Sequence of chain 1.A:
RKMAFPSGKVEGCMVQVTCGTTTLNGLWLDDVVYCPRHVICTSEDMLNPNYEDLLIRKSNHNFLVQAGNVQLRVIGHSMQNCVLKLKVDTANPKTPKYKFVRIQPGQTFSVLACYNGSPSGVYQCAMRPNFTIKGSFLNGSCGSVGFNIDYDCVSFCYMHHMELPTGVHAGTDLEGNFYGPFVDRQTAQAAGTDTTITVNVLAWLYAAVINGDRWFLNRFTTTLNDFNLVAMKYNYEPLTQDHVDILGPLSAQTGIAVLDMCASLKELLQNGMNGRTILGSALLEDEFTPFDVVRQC

Binding-site contacts:
Ligand atom O20 contacts residue CYS149 of chain 1.A at 2.6 Å (h-bond).
Ligand atom C23 contacts residue Y7M1 of chain 1.C at 0.1 Å.
Ligand atom C29 contacts residue Y7M1 of chain 1.C at 0.0 Å.
Ligand atom C13 contacts residue Y7M1 of chain 1.C at 0.2 Å.
Ligand atom N10 contacts residue Y7M1 of chain 1.C at 0.2 Å (h-bond).
Ligand atom N15 contacts residue Y7M1 of chain 1.C at 0.1 Å (h-bond).
Ligand atom C11 contacts residue Y7M1 of chain 1.C at 0.1 Å.
Ligand atom C31 contacts residue Y7M1 of chain 1.C at 0.1 Å.
Ligand atom C04 contacts residue Y7M1 of chain 1.C at 0.1 Å.
Ligand atom C32 contacts residue Y7M1 of chain 1.C at 0.1 Å.
Ligand atom C28 contacts residue Y7M1 of chain 1.C at 0.0 Å.
Ligand atom O21 contacts residue Y7M1 of chain 1.C at 0.8 Å (h-bond).
Ligand atom C05 contacts residue Y7M1 of chain 1.C at 0.2 Å.
Ligand atom C16 contacts residue Y7M1 of chain 1.C at 0.1 Å.
Ligand atom N03 contacts residue Y7M1 of chain 1.C at 0.1 Å (h-bond).
Ligand atom C08 contacts residue Y7M1 of chain 1.C at 0.2 Å.
Ligand atom C26 contacts residue Y7M1 of chain 1.C at 0.1 Å.
Ligand atom C14 contacts residue Y7M1 of chain 1.C at 0.2 Å.
Ligand atom C25 contacts residue Y7M1 of chain 1.C at 0.0 Å.
Ligand atom C12 contacts residue Y7M1 of chain 1.C at 0.3 Å.
Ligand atom O22 contacts residue Y7M1 of chain 1.C at 0.8 Å (h-bond).
Ligand atom O01 contacts residue GLU170 of chain 1.A at 2.9 Å (salt-bridge).
Ligand atom C30 contacts residue Y7M1 of chain 1.C at 0.1 Å.
Ligand atom C09 contacts residue Y7M1 of chain 1.C at 0.2 Å.
Ligand atom O20 contacts residue HIS45 of chain 1.A at 2.9 Å (h-bond).
Ligand atom C02 contacts residue Y7M1 of chain 1.C at 0.2 Å.
Ligand atom C06 contacts residue Y7M1 of chain 1.C at 0.3 Å.
Ligand atom C33 contacts residue Y7M1 of chain 1.C at 0.1 Å.
Ligand atom C19 contacts residue CYS149 of chain 1.A at 1.8 Å (hydrophobic).
Ligand atom O01 contacts residue Y7M1 of chain 1.C at 0.2 Å (h-bond).
Ligand atom C19 contacts residue Y7M1 of chain 1.C at 0.2 Å.
Ligand atom C17 contacts residue Y7M1 of chain 1.C at 0.1 Å.
Ligand atom O20 contacts residue Y7M1 of chain 1.C at 1.3 Å.
Ligand atom C07 contacts residue Y7M1 of chain 1.C at 0.9 Å.
Ligand atom C07 contacts residue MET169 of chain 1.A at 2.9 Å (hydrophobic).
Ligand atom O18 contacts residue Y7M1 of chain 1.C at 0.3 Å (h-bond).
Ligand atom C11 contacts residue CYS149 of chain 1.A at 2.8 Å (hydrophobic).
Ligand atom O18 contacts residue HIS167 of chain 1.A at 2.8 Å (h-bond).
Ligand atom C24 contacts residue Y7M1 of chain 1.C at 0.0 Å.
Ligand atom C27 contacts residue Y7M1 of chain 1.C at 0.1 Å.

The protein below binds the small molecule below.
Small molecule (SMILES): CC(C)C[C@H](NC(=O)OCC12CC3CC(CC(C3)C1)C2)C(=O)N[C@@H](C[C@@H]1CCNC1=O)[C@H](O)S(=O)(=O)O